The protein below binds the small molecule below.
Small molecule (SMILES): CC(=O)N[C@H]1[C@H](O[C@H]2[C@H](O)[C@@H](NC(C)=O)CO[C@@H]2CO)O[C@H](CO[C@H]2O[C@H](CO)[C@@H](O)[C@H](O)[C@@H]2O)[C@@H](O[C@H]2O[C@H](CO)[C@@H](O)[C@H](O)[C@@H]2O)[C@@H]1O[C@@H]1O[C@H](CS(=O)(=O)O)[C@@H](O[C@@H]2O[C@H](CO)[C@@H](O)[C@H](O)[C@H]2O)[C@H](O)[C@H]1O

Sequence of chain 1.E:
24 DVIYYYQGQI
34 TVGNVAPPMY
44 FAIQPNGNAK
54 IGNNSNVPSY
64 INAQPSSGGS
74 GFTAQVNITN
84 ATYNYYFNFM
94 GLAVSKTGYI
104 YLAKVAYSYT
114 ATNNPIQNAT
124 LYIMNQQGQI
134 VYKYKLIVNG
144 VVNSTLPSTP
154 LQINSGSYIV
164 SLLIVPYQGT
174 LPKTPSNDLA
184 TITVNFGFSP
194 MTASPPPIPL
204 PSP

Binding-site contacts:
Ligand atom O6 contacts residue LYS138 of chain 1.E at 3.5 Å (salt-bridge).
Ligand atom C3 contacts residue THR148 of chain 1.E at 3.9 Å.
Ligand atom O6 contacts residue LEU105 of chain 1.E at 3.7 Å.
Ligand atom C6 contacts residue TYR137 of chain 1.E at 3.8 Å (hydrophobic).
Ligand atom C8 contacts residue SER147 of chain 1.E at 3.6 Å.
Ligand atom C2 contacts residue ASN146 of chain 1.E at 2.5 Å.
Ligand atom C2 contacts residue VAL134 of chain 1.E at 3.4 Å (hydrophobic).
Ligand atom O5 contacts residue ASN146 of chain 1.E at 2.1 Å (h-bond).
Ligand atom C8 contacts residue ASN146 of chain 1.E at 3.6 Å.
Ligand atom O4 contacts residue TYR135 of chain 1.E at 3.3 Å.
Ligand atom C1 contacts residue THR148 of chain 1.E at 3.8 Å.
Ligand atom O4 contacts residue VAL134 of chain 1.E at 3.8 Å.
Ligand atom O1S6 contacts residue TYR135 of chain 1.E at 3.4 Å.
Ligand atom S6 contacts residue LYS136 of chain 1.E at 3.9 Å.
Ligand atom N2 contacts residue THR148 of chain 1.E at 3.5 Å (h-bond).
Ligand atom O2 contacts residue ILE133 of chain 1.E at 3.9 Å.
Ligand atom O2 contacts residue LEU154 of chain 1.E at 3.7 Å.
Ligand atom C3 contacts residue LEU154 of chain 1.E at 3.6 Å (hydrophobic).
Ligand atom C3 contacts residue ASN146 of chain 1.E at 3.6 Å.
Ligand atom O6 contacts residue TYR137 of chain 1.E at 3.1 Å.
Ligand atom C7 contacts residue LEU154 of chain 1.E at 3.8 Å (hydrophobic).
Ligand atom C1 contacts residue LEU154 of chain 1.E at 3.9 Å (hydrophobic).
Ligand atom O3 contacts residue LEU154 of chain 1.E at 3.8 Å.
Ligand atom O5 contacts residue LYS138 of chain 1.E at 3.8 Å.
Ligand atom N2 contacts residue ASN146 of chain 1.E at 2.9 Å (h-bond).
Ligand atom C6 contacts residue LYS136 of chain 1.E at 3.5 Å.
Ligand atom C8 contacts residue LYS136 of chain 1.E at 3.5 Å.
Ligand atom O7 contacts residue LEU154 of chain 1.E at 3.8 Å.
Ligand atom O7 contacts residue VAL141 of chain 1.E at 3.6 Å.
Ligand atom N2 contacts residue LYS136 of chain 1.E at 3.9 Å.
Ligand atom C8 contacts residue LEU154 of chain 1.E at 3.8 Å (hydrophobic).
Ligand atom O2 contacts residue VAL134 of chain 1.E at 3.1 Å (h-bond).
Ligand atom O1S6 contacts residue LYS136 of chain 1.E at 3.0 Å (salt-bridge).
Ligand atom O7 contacts residue ASN146 of chain 1.E at 3.4 Å (h-bond).
Ligand atom C7 contacts residue ASN146 of chain 1.E at 3.1 Å.
Ligand atom O3S6 contacts residue LYS136 of chain 1.E at 3.8 Å.
Ligand atom C1 contacts residue ASN146 of chain 1.E at 1.4 Å.
Ligand atom C5 contacts residue ASN146 of chain 1.E at 3.4 Å.
Ligand atom C6 contacts residue LYS138 of chain 1.E at 3.6 Å.
Ligand atom C8 contacts residue TYR137 of chain 1.E at 3.8 Å (hydrophobic).